Binding-site contacts:
Ligand atom C8 contacts residue ASP525 of chain 1.B at 3.3 Å.
Ligand atom C8 contacts residue SER527 of chain 1.B at 3.7 Å.
Ligand atom C4 contacts residue ASN528 of chain 1.B at 4.2 Å.
Ligand atom O7 contacts residue SER402 of chain 1.B at 4.0 Å.
Ligand atom C7 contacts residue ASN528 of chain 1.B at 3.9 Å.
Ligand atom C5 contacts residue ASN528 of chain 1.B at 3.6 Å.
Ligand atom C8 contacts residue SER402 of chain 1.B at 3.4 Å.
Ligand atom O3 contacts residue SER402 of chain 1.B at 3.7 Å.
Ligand atom C2 contacts residue ASN528 of chain 1.B at 2.5 Å.
Ligand atom C3 contacts residue ASN528 of chain 1.B at 3.8 Å.
Ligand atom C7 contacts residue SER402 of chain 1.B at 3.9 Å.
Ligand atom O5 contacts residue ASN528 of chain 1.B at 2.3 Å (h-bond).
Ligand atom C8 contacts residue HIS399 of chain 1.B at 4.4 Å.
Ligand atom O7 contacts residue ASN528 of chain 1.B at 4.4 Å.
Ligand atom N2 contacts residue ASN528 of chain 1.B at 2.9 Å (h-bond).
Ligand atom N2 contacts residue SER402 of chain 1.B at 4.4 Å.
Ligand atom C1 contacts residue ASN528 of chain 1.B at 1.4 Å.

A protein and the small-molecule ligand that binds it are described below.
Small molecule (SMILES): CC(=O)N[C@H]1[C@H](O[C@H]2[C@H](O)[C@@H](NC(C)=O)CO[C@@H]2CO)O[C@H](CO)[C@@H](O[C@@H]2O[C@H](CO)[C@@H](O)[C@H](O[C@H]3O[C@H](CO)[C@@H](O)[C@H](O)[C@@H]3O)[C@@H]2O)[C@@H]1O

Sequence of chain 1.B:
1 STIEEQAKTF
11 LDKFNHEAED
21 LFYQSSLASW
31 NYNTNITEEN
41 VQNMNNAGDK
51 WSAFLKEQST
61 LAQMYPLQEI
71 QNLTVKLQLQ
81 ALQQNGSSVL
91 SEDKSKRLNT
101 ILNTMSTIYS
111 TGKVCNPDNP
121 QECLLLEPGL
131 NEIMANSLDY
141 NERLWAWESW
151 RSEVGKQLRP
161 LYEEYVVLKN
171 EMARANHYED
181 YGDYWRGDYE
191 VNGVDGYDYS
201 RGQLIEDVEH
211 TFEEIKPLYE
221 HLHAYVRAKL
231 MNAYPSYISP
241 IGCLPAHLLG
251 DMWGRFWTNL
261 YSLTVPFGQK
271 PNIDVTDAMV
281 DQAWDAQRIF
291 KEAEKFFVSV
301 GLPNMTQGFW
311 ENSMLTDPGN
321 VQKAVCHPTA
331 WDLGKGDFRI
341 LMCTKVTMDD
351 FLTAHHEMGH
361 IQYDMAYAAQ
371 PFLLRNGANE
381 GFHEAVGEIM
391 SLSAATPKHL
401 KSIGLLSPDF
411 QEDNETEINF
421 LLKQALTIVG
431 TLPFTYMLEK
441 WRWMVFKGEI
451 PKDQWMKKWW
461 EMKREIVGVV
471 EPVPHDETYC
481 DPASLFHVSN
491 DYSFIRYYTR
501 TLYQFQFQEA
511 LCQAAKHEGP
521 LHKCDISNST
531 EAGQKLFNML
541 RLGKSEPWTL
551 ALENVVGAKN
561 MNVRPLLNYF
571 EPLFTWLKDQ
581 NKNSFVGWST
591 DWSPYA